The small molecule below binds the protein below.
Small molecule (SMILES): CC(C)CCC[C@@H](C)[C@H]1CC[C@H]2[C@@H]3CC=C4C[C@@H](O)CC[C@]4(C)[C@H]3CC[C@]12C

Binding-site contacts:
Ligand atom C18 contacts residue VAL228 of chain 1.A at 3.8 Å (hydrophobic).
Ligand atom C18 contacts residue THR229 of chain 1.A at 3.3 Å.
Ligand atom C18 contacts residue ILE232 of chain 1.A at 4.4 Å (hydrophobic).
Ligand atom C2 contacts residue LYS225 of chain 1.A at 4.4 Å.
Ligand atom C27 contacts residue MET276 of chain 1.A at 4.3 Å (hydrophobic).
Ligand atom C15 contacts residue ILE232 of chain 1.A at 4.2 Å (hydrophobic).
Ligand atom C20 contacts residue ILE232 of chain 1.A at 4.0 Å (hydrophobic).
Ligand atom C19 contacts residue LYS225 of chain 1.A at 3.5 Å.
Ligand atom C17 contacts residue ILE232 of chain 1.A at 4.3 Å (hydrophobic).
Ligand atom C16 contacts residue ILE232 of chain 1.A at 3.5 Å (hydrophobic).
Ligand atom C10 contacts residue LYS225 of chain 1.A at 4.5 Å.
Ligand atom C1 contacts residue LYS225 of chain 1.A at 4.2 Å.
Ligand atom C22 contacts residue ILE232 of chain 1.A at 3.6 Å (hydrophobic).

Sequence of chain 1.A:
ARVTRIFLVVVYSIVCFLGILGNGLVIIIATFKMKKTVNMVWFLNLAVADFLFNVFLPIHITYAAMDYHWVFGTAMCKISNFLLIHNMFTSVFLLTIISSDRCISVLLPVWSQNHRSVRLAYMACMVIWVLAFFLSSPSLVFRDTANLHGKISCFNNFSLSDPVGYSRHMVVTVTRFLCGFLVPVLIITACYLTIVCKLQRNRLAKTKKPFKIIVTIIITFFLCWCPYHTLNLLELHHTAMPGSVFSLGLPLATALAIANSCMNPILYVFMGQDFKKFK